Binding-site contacts:
Ligand atom OXT contacts residue TYR133 of chain 1.B at 3.1 Å (h-bond).
Ligand atom O contacts residue PHE244 of chain 1.B at 4.0 Å.
Ligand atom O3 contacts residue LYS161 of chain 1.B at 3.3 Å (salt-bridge).
Ligand atom O contacts residue ARG138 of chain 1.B at 3.1 Å (salt-bridge).
Ligand atom O contacts residue ASN248 of chain 1.B at 3.0 Å (h-bond).
Ligand atom CB contacts residue PHE244 of chain 1.B at 3.7 Å (hydrophobic).
Ligand atom CA contacts residue TYR133 of chain 1.B at 4.1 Å (hydrophobic).
Ligand atom CB contacts residue GLY186 of chain 1.B at 3.5 Å.
Ligand atom OXT contacts residue VAL135 of chain 1.B at 3.6 Å.
Ligand atom OXT contacts residue ARG138 of chain 1.B at 3.4 Å (salt-bridge).
Ligand atom C contacts residue ARG138 of chain 1.B at 4.0 Å.
Ligand atom CA contacts residue LYS161 of chain 1.B at 4.3 Å.
Ligand atom C contacts residue ASN248 of chain 1.B at 4.0 Å.
Ligand atom CA contacts residue GLY186 of chain 1.B at 3.5 Å.
Ligand atom O3 contacts residue TYR133 of chain 1.B at 3.4 Å (h-bond).
Ligand atom C contacts residue TYR133 of chain 1.B at 3.9 Å (hydrophobic).
Ligand atom CA contacts residue VAL205 of chain 1.B at 4.3 Å (hydrophobic).
Ligand atom CB contacts residue VAL205 of chain 1.B at 3.3 Å (hydrophobic).
Ligand atom CA contacts residue ASN248 of chain 1.B at 4.5 Å.
Ligand atom O3 contacts residue GLY186 of chain 1.B at 3.0 Å (h-bond).
Ligand atom O3 contacts residue ALA163 of chain 1.B at 4.2 Å.
Ligand atom CB contacts residue ASN248 of chain 1.B at 4.5 Å.

This protein binds this small molecule.
Small molecule (SMILES): CC(=O)C(=O)O

Sequence of chain 1.B:
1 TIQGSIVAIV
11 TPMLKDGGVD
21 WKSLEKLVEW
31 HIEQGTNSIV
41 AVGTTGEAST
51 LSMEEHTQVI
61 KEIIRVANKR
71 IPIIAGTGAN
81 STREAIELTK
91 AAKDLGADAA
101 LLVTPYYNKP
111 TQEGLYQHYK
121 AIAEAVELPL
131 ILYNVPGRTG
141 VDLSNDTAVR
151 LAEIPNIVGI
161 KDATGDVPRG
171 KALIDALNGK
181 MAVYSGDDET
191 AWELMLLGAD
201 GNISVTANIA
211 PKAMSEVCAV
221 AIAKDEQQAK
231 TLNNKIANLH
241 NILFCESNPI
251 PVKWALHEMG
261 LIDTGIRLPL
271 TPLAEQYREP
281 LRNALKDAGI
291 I